Sequence of chain 1.C:
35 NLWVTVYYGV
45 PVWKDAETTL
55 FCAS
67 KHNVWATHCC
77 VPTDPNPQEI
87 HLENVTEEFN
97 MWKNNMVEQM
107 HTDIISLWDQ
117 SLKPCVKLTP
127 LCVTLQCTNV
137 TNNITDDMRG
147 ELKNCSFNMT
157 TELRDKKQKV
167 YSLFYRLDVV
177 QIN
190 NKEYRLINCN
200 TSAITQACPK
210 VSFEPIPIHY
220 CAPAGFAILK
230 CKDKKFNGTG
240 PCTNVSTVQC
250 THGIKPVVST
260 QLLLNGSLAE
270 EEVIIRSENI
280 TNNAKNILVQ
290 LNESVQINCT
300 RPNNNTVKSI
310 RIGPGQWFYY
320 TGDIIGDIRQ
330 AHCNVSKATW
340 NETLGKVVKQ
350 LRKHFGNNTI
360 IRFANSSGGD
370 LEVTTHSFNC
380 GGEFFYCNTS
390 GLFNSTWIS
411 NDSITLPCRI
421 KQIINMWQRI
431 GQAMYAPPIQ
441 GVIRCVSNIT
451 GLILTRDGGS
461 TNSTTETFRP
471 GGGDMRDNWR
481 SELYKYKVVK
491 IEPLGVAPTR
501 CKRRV

This protein binds this small molecule.
Small molecule (SMILES): CC(=O)N[C@@H]1[C@@H](O)[C@H](O)[C@@H](CO)O[C@H]1O

Binding-site contacts:
Ligand atom N2 contacts residue ASN139 of chain 1.C at 3.0 Å (h-bond).
Ligand atom O7 contacts residue ASN139 of chain 1.C at 4.0 Å.
Ligand atom C8 contacts residue ASN138 of chain 1.C at 3.5 Å.
Ligand atom C1 contacts residue ASN139 of chain 1.C at 1.5 Å.
Ligand atom O5 contacts residue ASN139 of chain 1.C at 2.5 Å (h-bond).
Ligand atom C2 contacts residue ASN139 of chain 1.C at 2.5 Å.
Ligand atom O6 contacts residue GLY325 of chain 1.C at 4.2 Å.
Ligand atom O7 contacts residue GLY325 of chain 1.C at 4.3 Å.
Ligand atom C5 contacts residue ASN139 of chain 1.C at 3.8 Å.
Ligand atom C4 contacts residue ASN139 of chain 1.C at 4.4 Å.
Ligand atom C3 contacts residue ASN139 of chain 1.C at 3.9 Å.
Ligand atom C8 contacts residue ASN139 of chain 1.C at 4.0 Å.
Ligand atom C7 contacts residue ASN139 of chain 1.C at 3.6 Å.